This small molecule binds to this protein.
Small molecule (SMILES): CC(=O)N[C@@H]1[C@@H](O)[C@H](O)[C@@H](CO)O[C@H]1O

Binding-site contacts:
Ligand atom N2 contacts residue ASN324 of chain 1.C at 2.8 Å (h-bond).
Ligand atom C1 contacts residue ASN324 of chain 1.C at 1.4 Å.
Ligand atom C4 contacts residue ASN324 of chain 1.C at 4.1 Å.
Ligand atom C5 contacts residue ASN324 of chain 1.C at 3.7 Å.
Ligand atom C7 contacts residue ASN324 of chain 1.C at 3.4 Å.
Ligand atom C2 contacts residue ASN324 of chain 1.C at 2.4 Å.
Ligand atom O7 contacts residue ASN324 of chain 1.C at 3.7 Å.
Ligand atom O5 contacts residue ASN324 of chain 1.C at 2.4 Å (h-bond).
Ligand atom C3 contacts residue ASN324 of chain 1.C at 3.7 Å.
Ligand atom C8 contacts residue ASN324 of chain 1.C at 3.8 Å.

Sequence of chain 1.C:
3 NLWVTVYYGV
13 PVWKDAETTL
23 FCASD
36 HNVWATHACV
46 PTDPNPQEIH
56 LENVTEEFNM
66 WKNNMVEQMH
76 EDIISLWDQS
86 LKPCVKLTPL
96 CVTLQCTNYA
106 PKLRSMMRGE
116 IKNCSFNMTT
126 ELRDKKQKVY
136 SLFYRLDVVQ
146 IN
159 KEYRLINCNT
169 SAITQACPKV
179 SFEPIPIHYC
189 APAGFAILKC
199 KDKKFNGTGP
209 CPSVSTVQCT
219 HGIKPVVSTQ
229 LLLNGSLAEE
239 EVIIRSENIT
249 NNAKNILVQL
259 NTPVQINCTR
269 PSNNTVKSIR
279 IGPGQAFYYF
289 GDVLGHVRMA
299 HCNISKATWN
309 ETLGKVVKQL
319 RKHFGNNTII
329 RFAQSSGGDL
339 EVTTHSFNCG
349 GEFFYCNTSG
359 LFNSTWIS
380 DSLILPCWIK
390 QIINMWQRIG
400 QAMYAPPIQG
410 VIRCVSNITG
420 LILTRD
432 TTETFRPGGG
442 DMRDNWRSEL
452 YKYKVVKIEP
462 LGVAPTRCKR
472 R